Sequence of chain 1.A:
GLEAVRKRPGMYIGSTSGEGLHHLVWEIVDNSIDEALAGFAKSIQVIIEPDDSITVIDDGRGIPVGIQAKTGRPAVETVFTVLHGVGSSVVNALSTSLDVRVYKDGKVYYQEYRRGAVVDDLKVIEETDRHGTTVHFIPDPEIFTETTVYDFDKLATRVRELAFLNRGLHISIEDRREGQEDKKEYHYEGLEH

The protein below binds the small molecule below.
Small molecule (SMILES): N[C@H]1CCN(c2nc(Sc3cnc4nccnc4c3)nc3[nH]c4ccccc4c23)C1

Binding-site contacts:
Ligand atom N25 contacts residue ARG61 of chain 1.A at 3.4 Å (salt-bridge).
Ligand atom C8 contacts residue ASP58 of chain 1.A at 3.8 Å.
Ligand atom N30 contacts residue PRO64 of chain 1.A at 3.8 Å.
Ligand atom C6 contacts residue ILE28 of chain 1.A at 3.6 Å (hydrophobic).
Ligand atom C21 contacts residue ARG61 of chain 1.A at 3.6 Å.
Ligand atom C2 contacts residue ASP58 of chain 1.A at 3.7 Å.
Ligand atom C6 contacts residue ASN31 of chain 1.A at 3.5 Å.
Ligand atom C8 contacts residue THR150 of chain 1.A at 3.6 Å.
Ligand atom N30 contacts residue ARG61 of chain 1.A at 3.7 Å.
Ligand atom C12 contacts residue ILE63 of chain 1.A at 3.7 Å (hydrophobic).
Ligand atom C10 contacts residue ILE63 of chain 1.A at 3.4 Å (hydrophobic).
Ligand atom C4 contacts residue SER105 of chain 1.A at 3.8 Å.
Ligand atom C24 contacts residue ARG61 of chain 1.A at 3.5 Å.
Ligand atom N13 contacts residue THR150 of chain 1.A at 3.6 Å.
Ligand atom C4 contacts residue ASN31 of chain 1.A at 3.0 Å.
Ligand atom C26 contacts residue ARG61 of chain 1.A at 3.4 Å.
Ligand atom C3 contacts residue ILE63 of chain 1.A at 3.7 Å (hydrophobic).
Ligand atom C22 contacts residue PRO64 of chain 1.A at 3.8 Å (hydrophobic).
Ligand atom C21 contacts residue GLU35 of chain 1.A at 3.5 Å.
Ligand atom C5 contacts residue ASN31 of chain 1.A at 3.1 Å.
Ligand atom C23 contacts residue PRO64 of chain 1.A at 3.7 Å (hydrophobic).
Ligand atom C23 contacts residue ARG61 of chain 1.A at 3.5 Å.
Ligand atom N9 contacts residue ASP58 of chain 1.A at 2.8 Å (salt-bridge).
Ligand atom S20 contacts residue GLY62 of chain 1.A at 3.5 Å (h-bond).
Ligand atom C17 contacts residue VAL79 of chain 1.A at 3.8 Å (hydrophobic).
Ligand atom C22 contacts residue ARG61 of chain 1.A at 3.5 Å.
Ligand atom C3 contacts residue ASN31 of chain 1.A at 3.4 Å.
Ligand atom C1 contacts residue SER32 of chain 1.A at 3.6 Å.
Ligand atom C26 contacts residue GLU35 of chain 1.A at 3.5 Å.
Ligand atom C5 contacts residue SER105 of chain 1.A at 3.3 Å.
Ligand atom N9 contacts residue THR150 of chain 1.A at 3.4 Å.
Ligand atom C2 contacts residue ASN31 of chain 1.A at 3.8 Å.
Ligand atom C15 contacts residue ASN31 of chain 1.A at 3.6 Å.
Ligand atom S20 contacts residue GLU35 of chain 1.A at 3.2 Å.
Ligand atom C18 contacts residue ILE63 of chain 1.A at 3.7 Å (hydrophobic).
Ligand atom C22 contacts residue GLY62 of chain 1.A at 3.4 Å.
Ligand atom C7 contacts residue ILE63 of chain 1.A at 3.3 Å (hydrophobic).
Ligand atom C6 contacts residue VAL152 of chain 1.A at 3.7 Å (hydrophobic).
Ligand atom N11 contacts residue ILE63 of chain 1.A at 3.7 Å.
Ligand atom C8 contacts residue ILE63 of chain 1.A at 3.7 Å (hydrophobic).